Sequence of chain 1.C:
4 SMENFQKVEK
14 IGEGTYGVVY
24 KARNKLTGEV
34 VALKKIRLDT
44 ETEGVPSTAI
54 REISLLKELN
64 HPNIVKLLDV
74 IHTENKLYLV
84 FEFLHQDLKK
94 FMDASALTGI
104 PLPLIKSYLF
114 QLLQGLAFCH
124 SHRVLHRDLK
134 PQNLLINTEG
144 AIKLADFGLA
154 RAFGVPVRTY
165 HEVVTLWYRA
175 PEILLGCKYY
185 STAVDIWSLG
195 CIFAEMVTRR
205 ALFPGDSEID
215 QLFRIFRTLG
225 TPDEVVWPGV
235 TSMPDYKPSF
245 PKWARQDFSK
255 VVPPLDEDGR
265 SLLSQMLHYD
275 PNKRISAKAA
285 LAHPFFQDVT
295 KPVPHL

A protein and the small-molecule ligand that binds it are described below.
Small molecule (SMILES): Oc1ccc(Nc2nc(OCC3CCCCC3)c3nc[nH]c3n2)cc1

Binding-site contacts:
Ligand atom C21 contacts residue GLN89 of chain 1.C at 3.8 Å.
Ligand atom C4 contacts residue LEU138 of chain 1.C at 3.3 Å (hydrophobic).
Ligand atom N1 contacts residue LEU138 of chain 1.C at 3.7 Å.
Ligand atom O23 contacts residue ASP90 of chain 1.C at 3.8 Å.
Ligand atom C6 contacts residue LEU138 of chain 1.C at 3.6 Å (hydrophobic).
Ligand atom N9 contacts residue PHE84 of chain 1.C at 3.7 Å.
Ligand atom C4 contacts residue GLU85 of chain 1.C at 3.7 Å.
Ligand atom N9 contacts residue ALA35 of chain 1.C at 3.5 Å.
Ligand atom O6 contacts residue VAL22 of chain 1.C at 3.9 Å.
Ligand atom N3 contacts residue LEU138 of chain 1.C at 3.4 Å.
Ligand atom C21 contacts residue HIS88 of chain 1.C at 3.3 Å.
Ligand atom C8 contacts residue ALA35 of chain 1.C at 3.9 Å (hydrophobic).
Ligand atom C8 contacts residue VAL68 of chain 1.C at 3.5 Å (hydrophobic).
Ligand atom N9 contacts residue VAL68 of chain 1.C at 3.6 Å.
Ligand atom C19 contacts residue GLN89 of chain 1.C at 3.8 Å.
Ligand atom N3 contacts residue LEU87 of chain 1.C at 3.3 Å (h-bond).
Ligand atom C22 contacts residue LEU87 of chain 1.C at 3.2 Å (hydrophobic).
Ligand atom N3 contacts residue ALA35 of chain 1.C at 3.9 Å.
Ligand atom C2 contacts residue LEU87 of chain 1.C at 3.8 Å (hydrophobic).
Ligand atom C2 contacts residue LEU138 of chain 1.C at 3.6 Å (hydrophobic).
Ligand atom N2 contacts residue PHE86 of chain 1.C at 3.6 Å.
Ligand atom C22 contacts residue HIS88 of chain 1.C at 3.4 Å.
Ligand atom C12 contacts residue GLY15 of chain 1.C at 3.9 Å.
Ligand atom N2 contacts residue LEU87 of chain 1.C at 2.7 Å (h-bond).
Ligand atom C4 contacts residue ALA35 of chain 1.C at 3.5 Å (hydrophobic).
Ligand atom C10 contacts residue ILE14 of chain 1.C at 3.8 Å (hydrophobic).
Ligand atom N9 contacts residue LEU138 of chain 1.C at 3.9 Å.
Ligand atom C8 contacts residue PHE84 of chain 1.C at 3.4 Å (hydrophobic).
Ligand atom C22 contacts residue PHE86 of chain 1.C at 3.6 Å (hydrophobic).
Ligand atom C19 contacts residue ASP90 of chain 1.C at 3.6 Å.
Ligand atom C20 contacts residue GLN89 of chain 1.C at 3.7 Å.
Ligand atom O23 contacts residue LYS93 of chain 1.C at 3.3 Å (salt-bridge).
Ligand atom C8 contacts residue GLU85 of chain 1.C at 3.7 Å.
Ligand atom C13 contacts residue GLY17 of chain 1.C at 3.8 Å.
Ligand atom C13 contacts residue GLU16 of chain 1.C at 3.5 Å.
Ligand atom N9 contacts residue GLU85 of chain 1.C at 2.7 Å (salt-bridge).
Ligand atom C19 contacts residue ILE14 of chain 1.C at 3.9 Å (hydrophobic).
Ligand atom C17 contacts residue LEU87 of chain 1.C at 3.1 Å (hydrophobic).
Ligand atom C5 contacts residue LEU138 of chain 1.C at 3.4 Å (hydrophobic).
Ligand atom C15 contacts residue ASN136 of chain 1.C at 3.5 Å.